Sequence of chain 1.A:
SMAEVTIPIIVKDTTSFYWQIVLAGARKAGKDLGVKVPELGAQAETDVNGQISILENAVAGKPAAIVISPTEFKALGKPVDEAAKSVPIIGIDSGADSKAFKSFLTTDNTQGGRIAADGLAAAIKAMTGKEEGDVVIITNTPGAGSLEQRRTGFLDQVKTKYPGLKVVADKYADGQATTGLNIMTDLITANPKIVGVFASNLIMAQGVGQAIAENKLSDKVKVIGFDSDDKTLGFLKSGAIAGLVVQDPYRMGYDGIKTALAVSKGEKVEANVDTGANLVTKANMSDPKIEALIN

Binding-site contacts:
Ligand atom O1 contacts residue ARG150 of chain 1.A at 2.9 Å (salt-bridge).
Ligand atom C1 contacts residue TYR18 of chain 1.A at 3.9 Å (hydrophobic).
Ligand atom O1 contacts residue ASP227 of chain 1.A at 2.5 Å (salt-bridge).
Ligand atom C1 contacts residue ARG150 of chain 1.A at 4.0 Å.
Ligand atom C4 contacts residue GLU45 of chain 1.A at 3.0 Å.
Ligand atom O3 contacts residue TRP19 of chain 1.A at 4.1 Å.
Ligand atom O3 contacts residue ASP93 of chain 1.A at 2.5 Å (salt-bridge).
Ligand atom C3 contacts residue GLU45 of chain 1.A at 4.2 Å.
Ligand atom C4 contacts residue ASN201 of chain 1.A at 3.9 Å.
Ligand atom O5 contacts residue ASN201 of chain 1.A at 3.7 Å.
Ligand atom C2 contacts residue ASP93 of chain 1.A at 3.7 Å.
Ligand atom O5 contacts residue TYR18 of chain 1.A at 4.0 Å.
Ligand atom C1 contacts residue ASP227 of chain 1.A at 3.2 Å.
Ligand atom O5 contacts residue LEU202 of chain 1.A at 4.1 Å.
Ligand atom O5 contacts residue ASP227 of chain 1.A at 3.5 Å (salt-bridge).
Ligand atom C4 contacts residue TRP19 of chain 1.A at 4.1 Å (hydrophobic).
Ligand atom O3 contacts residue LYS12 of chain 1.A at 3.0 Å (salt-bridge).
Ligand atom O1 contacts residue GLN247 of chain 1.A at 3.2 Å (h-bond).
Ligand atom O2 contacts residue ASP93 of chain 1.A at 2.5 Å (salt-bridge).
Ligand atom O2 contacts residue TYR18 of chain 1.A at 3.5 Å (h-bond).
Ligand atom C1 contacts residue GLN247 of chain 1.A at 3.7 Å.
Ligand atom C5 contacts residue GLU45 of chain 1.A at 3.5 Å.
Ligand atom O4 contacts residue ASN201 of chain 1.A at 3.7 Å.
Ligand atom C2 contacts residue GLN247 of chain 1.A at 3.9 Å.
Ligand atom C3 contacts residue TRP19 of chain 1.A at 3.7 Å (hydrophobic).
Ligand atom O4 contacts residue LYS12 of chain 1.A at 3.6 Å.
Ligand atom O1 contacts residue LEU202 of chain 1.A at 4.2 Å.
Ligand atom O3 contacts residue SER146 of chain 1.A at 2.8 Å (h-bond).
Ligand atom O4 contacts residue GLU45 of chain 1.A at 2.7 Å (salt-bridge).
Ligand atom O2 contacts residue GLN247 of chain 1.A at 3.1 Å (h-bond).
Ligand atom O1 contacts residue ASN201 of chain 1.A at 3.5 Å.
Ligand atom C1 contacts residue ASN201 of chain 1.A at 4.1 Å.
Ligand atom C3 contacts residue LYS12 of chain 1.A at 4.1 Å.
Ligand atom O2 contacts residue ARG150 of chain 1.A at 2.9 Å (salt-bridge).
Ligand atom C5 contacts residue ASN201 of chain 1.A at 2.8 Å.
Ligand atom C3 contacts residue SER146 of chain 1.A at 4.0 Å.
Ligand atom O4 contacts residue LEU147 of chain 1.A at 3.8 Å.
Ligand atom C4 contacts residue LYS12 of chain 1.A at 4.2 Å.
Ligand atom C3 contacts residue ASP93 of chain 1.A at 3.2 Å.
Ligand atom C2 contacts residue ARG150 of chain 1.A at 3.5 Å.

The small molecule below binds the protein below.
Small molecule (SMILES): O[C@@H]1[C@@H](O)[C@@H](O)CO[C@H]1O